Sequence of chain 2.A:
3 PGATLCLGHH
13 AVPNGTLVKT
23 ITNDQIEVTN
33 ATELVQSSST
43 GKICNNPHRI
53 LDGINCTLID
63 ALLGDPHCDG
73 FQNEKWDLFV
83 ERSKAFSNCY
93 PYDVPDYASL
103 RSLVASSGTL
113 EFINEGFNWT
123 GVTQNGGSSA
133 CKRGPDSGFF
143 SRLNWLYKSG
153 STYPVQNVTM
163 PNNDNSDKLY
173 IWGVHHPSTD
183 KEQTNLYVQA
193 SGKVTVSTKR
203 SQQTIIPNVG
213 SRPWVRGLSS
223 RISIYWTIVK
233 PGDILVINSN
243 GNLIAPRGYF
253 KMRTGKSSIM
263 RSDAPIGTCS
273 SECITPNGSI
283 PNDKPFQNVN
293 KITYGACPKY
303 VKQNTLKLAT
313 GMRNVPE

The protein below binds the small molecule below.
Small molecule (SMILES): CC(=O)N[C@@H]1[C@@H](O)[C@H](O)[C@@H](CO)O[C@H]1O

Binding-site contacts:
Ligand atom N2 contacts residue ILE56 of chain 2.A at 4.1 Å.
Ligand atom O6 contacts residue PHE88 of chain 2.A at 3.8 Å.
Ligand atom C7 contacts residue ILE56 of chain 2.A at 4.0 Å (hydrophobic).
Ligand atom C1 contacts residue ASN57 of chain 2.A at 1.4 Å.
Ligand atom C6 contacts residue PHE88 of chain 2.A at 4.2 Å (hydrophobic).
Ligand atom C3 contacts residue ASN57 of chain 2.A at 3.8 Å.
Ligand atom O6 contacts residue ASN57 of chain 2.A at 4.4 Å.
Ligand atom C2 contacts residue ASN57 of chain 2.A at 2.5 Å.
Ligand atom O5 contacts residue ASN57 of chain 2.A at 2.4 Å (h-bond).
Ligand atom C7 contacts residue ASN57 of chain 2.A at 3.6 Å.
Ligand atom C1 contacts residue PHE88 of chain 2.A at 4.3 Å (hydrophobic).
Ligand atom C5 contacts residue ASN57 of chain 2.A at 3.7 Å.
Ligand atom C8 contacts residue ILE56 of chain 2.A at 3.7 Å (hydrophobic).
Ligand atom O5 contacts residue PHE88 of chain 2.A at 3.6 Å.
Ligand atom N2 contacts residue ASN57 of chain 2.A at 3.0 Å (h-bond).
Ligand atom C4 contacts residue ASN57 of chain 2.A at 4.2 Å.
Ligand atom O7 contacts residue ASN57 of chain 2.A at 3.7 Å.